Binding-site contacts:
Ligand atom C7 contacts residue THR138 of chain 1.A at 3.4 Å.
Ligand atom O36 contacts residue PHE171 of chain 1.A at 3.4 Å.
Ligand atom F33 contacts residue LEU271 of chain 1.A at 3.8 Å.
Ligand atom O12 contacts residue ALA97 of chain 1.A at 3.5 Å.
Ligand atom C24 contacts residue PHE151 of chain 1.A at 3.6 Å (hydrophobic).
Ligand atom C19 contacts residue PHE151 of chain 1.A at 3.4 Å (hydrophobic).
Ligand atom C31 contacts residue LEU167 of chain 1.A at 3.6 Å (hydrophobic).
Ligand atom C15 contacts residue SER100 of chain 1.A at 3.6 Å.
Ligand atom C25 contacts residue ARG141 of chain 1.A at 3.6 Å.
Ligand atom O9 contacts residue ILE131 of chain 1.A at 3.3 Å.
Ligand atom C20 contacts residue PHE151 of chain 1.A at 3.5 Å (hydrophobic).
Ligand atom C26 contacts residue LEU152 of chain 1.A at 3.6 Å (hydrophobic).
Ligand atom C7 contacts residue MET134 of chain 1.A at 3.8 Å (hydrophobic).
Ligand atom C8 contacts residue PHE151 of chain 1.A at 3.6 Å (hydrophobic).
Ligand atom O36 contacts residue HIS257 of chain 1.A at 3.2 Å.
Ligand atom C32 contacts residue LEU167 of chain 1.A at 3.8 Å (hydrophobic).
Ligand atom F33 contacts residue LEU264 of chain 1.A at 3.3 Å.
Ligand atom F33 contacts residue PHE90 of chain 1.A at 3.7 Å.
Ligand atom O27 contacts residue PHE151 of chain 1.A at 3.3 Å.
Ligand atom C6 contacts residue ILE175 of chain 1.A at 3.6 Å (hydrophobic).
Ligand atom C6 contacts residue LEU135 of chain 1.A at 3.7 Å (hydrophobic).
Ligand atom F34 contacts residue TRP279 of chain 1.A at 3.5 Å.
Ligand atom F35 contacts residue LEU167 of chain 1.A at 3.3 Å.
Ligand atom C8 contacts residue THR138 of chain 1.A at 3.3 Å.
Ligand atom O27 contacts residue ARG141 of chain 1.A at 3.6 Å.
Ligand atom F34 contacts residue LEU271 of chain 1.A at 3.6 Å.
Ligand atom C16 contacts residue PHE151 of chain 1.A at 3.6 Å (hydrophobic).
Ligand atom O28 contacts residue ARG141 of chain 1.A at 2.9 Å (salt-bridge).
Ligand atom F35 contacts residue GLN260 of chain 1.A at 3.3 Å.
Ligand atom O27 contacts residue LEU152 of chain 1.A at 2.7 Å (h-bond).
Ligand atom C17 contacts residue LEU96 of chain 1.A at 3.6 Å (hydrophobic).
Ligand atom C14 contacts residue ALA97 of chain 1.A at 3.6 Å (hydrophobic).
Ligand atom F33 contacts residue LEU167 of chain 1.A at 3.7 Å.
Ligand atom C10 contacts residue PHE93 of chain 1.A at 3.8 Å (hydrophobic).
Ligand atom C29 contacts residue PHE93 of chain 1.A at 3.7 Å (hydrophobic).
Ligand atom C26 contacts residue ARG141 of chain 1.A at 3.2 Å.
Ligand atom O9 contacts residue PHE171 of chain 1.A at 3.7 Å.
Ligand atom C23 contacts residue LEU152 of chain 1.A at 3.6 Å (hydrophobic).
Ligand atom C17 contacts residue PHE151 of chain 1.A at 3.6 Å (hydrophobic).
Ligand atom C11 contacts residue PHE93 of chain 1.A at 3.3 Å (hydrophobic).

Sequence of chain 1.A:
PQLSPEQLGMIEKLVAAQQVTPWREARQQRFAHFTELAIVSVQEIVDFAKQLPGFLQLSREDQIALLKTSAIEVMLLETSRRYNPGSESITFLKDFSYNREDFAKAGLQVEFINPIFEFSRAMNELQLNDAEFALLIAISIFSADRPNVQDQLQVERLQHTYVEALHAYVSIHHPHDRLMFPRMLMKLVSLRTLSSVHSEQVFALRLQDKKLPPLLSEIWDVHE

A small-molecule ligand and the protein it binds are described below.
Small molecule (SMILES): CC(C)(C)OC(=O)c1c(COc2ccc(-c3ccc(CC(=O)O)cc3)cc2)ccc(C(F)(F)F)c1O